Sequence of chain 1.A:
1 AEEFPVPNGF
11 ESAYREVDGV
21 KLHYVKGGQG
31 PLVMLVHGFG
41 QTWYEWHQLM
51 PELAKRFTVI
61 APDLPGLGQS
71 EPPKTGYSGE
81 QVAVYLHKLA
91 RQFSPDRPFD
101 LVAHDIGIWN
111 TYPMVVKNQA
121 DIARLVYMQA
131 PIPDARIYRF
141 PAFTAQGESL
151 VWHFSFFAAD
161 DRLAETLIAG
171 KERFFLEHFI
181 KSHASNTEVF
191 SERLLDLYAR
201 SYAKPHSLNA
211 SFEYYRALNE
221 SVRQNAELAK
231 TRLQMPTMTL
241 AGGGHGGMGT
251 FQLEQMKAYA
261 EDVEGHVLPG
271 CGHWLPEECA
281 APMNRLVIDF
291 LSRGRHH

A small-molecule ligand and the protein it binds are described below.
Small molecule (SMILES): O[C@H]1CCCC[C@@H]1O

Binding-site contacts:
Ligand atom C1 contacts residue HIS153 of chain 1.A at 3.5 Å.
Ligand atom O7 contacts residue 40O1 of chain 1.E at 0.9 Å (h-bond).
Ligand atom C5 contacts residue ILE106 of chain 1.A at 4.1 Å (hydrophobic).
Ligand atom C3 contacts residue 40O1 of chain 1.E at 0.4 Å.
Ligand atom C1 contacts residue HIS273 of chain 1.A at 3.8 Å.
Ligand atom C4 contacts residue ALA130 of chain 1.A at 3.9 Å (hydrophobic).
Ligand atom C1 contacts residue ASP105 of chain 1.A at 2.9 Å.
Ligand atom C2 contacts residue VAL151 of chain 1.A at 4.2 Å (hydrophobic).
Ligand atom O7 contacts residue PHE154 of chain 1.A at 4.0 Å.
Ligand atom C6 contacts residue HIS273 of chain 1.A at 4.5 Å.
Ligand atom C6 contacts residue 40O1 of chain 1.E at 1.0 Å.
Ligand atom C3 contacts residue HIS273 of chain 1.A at 4.5 Å.
Ligand atom C6 contacts residue PHE179 of chain 1.A at 4.4 Å (hydrophobic).
Ligand atom C4 contacts residue PHE154 of chain 1.A at 4.2 Å (hydrophobic).
Ligand atom C1 contacts residue 40O1 of chain 1.E at 0.5 Å.
Ligand atom C4 contacts residue ASP105 of chain 1.A at 2.4 Å.
Ligand atom C3 contacts residue PHE154 of chain 1.A at 4.2 Å (hydrophobic).
Ligand atom C2 contacts residue 40O1 of chain 1.E at 0.6 Å.
Ligand atom C3 contacts residue PRO131 of chain 1.A at 4.2 Å (hydrophobic).
Ligand atom C2 contacts residue ASP105 of chain 1.A at 3.5 Å.
Ligand atom C4 contacts residue 40O1 of chain 1.E at 0.7 Å.
Ligand atom C6 contacts residue TYR215 of chain 1.A at 3.4 Å (hydrophobic).
Ligand atom C6 contacts residue HIS153 of chain 1.A at 3.4 Å.
Ligand atom C5 contacts residue 40O1 of chain 1.E at 0.8 Å.
Ligand atom C2 contacts residue HIS153 of chain 1.A at 3.5 Å.
Ligand atom C2 contacts residue PHE154 of chain 1.A at 4.1 Å (hydrophobic).
Ligand atom O7 contacts residue HIS153 of chain 1.A at 2.4 Å (h-bond).
Ligand atom C6 contacts residue ASP105 of chain 1.A at 2.4 Å.
Ligand atom C3 contacts residue ASP105 of chain 1.A at 3.0 Å.
Ligand atom C5 contacts residue TYR215 of chain 1.A at 3.8 Å (hydrophobic).
Ligand atom O7 contacts residue PHE179 of chain 1.A at 4.3 Å.
Ligand atom C1 contacts residue PHE179 of chain 1.A at 4.4 Å (hydrophobic).
Ligand atom C5 contacts residue ASP105 of chain 1.A at 1.4 Å.
Ligand atom C5 contacts residue HIS273 of chain 1.A at 4.3 Å.
Ligand atom O7 contacts residue ASP105 of chain 1.A at 3.6 Å (salt-bridge).
Ligand atom C3 contacts residue GLN129 of chain 1.A at 4.2 Å.
Ligand atom O7 contacts residue TYR215 of chain 1.A at 2.6 Å (h-bond).
Ligand atom C4 contacts residue ILE106 of chain 1.A at 4.5 Å (hydrophobic).
Ligand atom C3 contacts residue ALA130 of chain 1.A at 4.0 Å (hydrophobic).
Ligand atom C4 contacts residue TRP109 of chain 1.A at 4.0 Å (hydrophobic).